Sequence of chain 1.C:
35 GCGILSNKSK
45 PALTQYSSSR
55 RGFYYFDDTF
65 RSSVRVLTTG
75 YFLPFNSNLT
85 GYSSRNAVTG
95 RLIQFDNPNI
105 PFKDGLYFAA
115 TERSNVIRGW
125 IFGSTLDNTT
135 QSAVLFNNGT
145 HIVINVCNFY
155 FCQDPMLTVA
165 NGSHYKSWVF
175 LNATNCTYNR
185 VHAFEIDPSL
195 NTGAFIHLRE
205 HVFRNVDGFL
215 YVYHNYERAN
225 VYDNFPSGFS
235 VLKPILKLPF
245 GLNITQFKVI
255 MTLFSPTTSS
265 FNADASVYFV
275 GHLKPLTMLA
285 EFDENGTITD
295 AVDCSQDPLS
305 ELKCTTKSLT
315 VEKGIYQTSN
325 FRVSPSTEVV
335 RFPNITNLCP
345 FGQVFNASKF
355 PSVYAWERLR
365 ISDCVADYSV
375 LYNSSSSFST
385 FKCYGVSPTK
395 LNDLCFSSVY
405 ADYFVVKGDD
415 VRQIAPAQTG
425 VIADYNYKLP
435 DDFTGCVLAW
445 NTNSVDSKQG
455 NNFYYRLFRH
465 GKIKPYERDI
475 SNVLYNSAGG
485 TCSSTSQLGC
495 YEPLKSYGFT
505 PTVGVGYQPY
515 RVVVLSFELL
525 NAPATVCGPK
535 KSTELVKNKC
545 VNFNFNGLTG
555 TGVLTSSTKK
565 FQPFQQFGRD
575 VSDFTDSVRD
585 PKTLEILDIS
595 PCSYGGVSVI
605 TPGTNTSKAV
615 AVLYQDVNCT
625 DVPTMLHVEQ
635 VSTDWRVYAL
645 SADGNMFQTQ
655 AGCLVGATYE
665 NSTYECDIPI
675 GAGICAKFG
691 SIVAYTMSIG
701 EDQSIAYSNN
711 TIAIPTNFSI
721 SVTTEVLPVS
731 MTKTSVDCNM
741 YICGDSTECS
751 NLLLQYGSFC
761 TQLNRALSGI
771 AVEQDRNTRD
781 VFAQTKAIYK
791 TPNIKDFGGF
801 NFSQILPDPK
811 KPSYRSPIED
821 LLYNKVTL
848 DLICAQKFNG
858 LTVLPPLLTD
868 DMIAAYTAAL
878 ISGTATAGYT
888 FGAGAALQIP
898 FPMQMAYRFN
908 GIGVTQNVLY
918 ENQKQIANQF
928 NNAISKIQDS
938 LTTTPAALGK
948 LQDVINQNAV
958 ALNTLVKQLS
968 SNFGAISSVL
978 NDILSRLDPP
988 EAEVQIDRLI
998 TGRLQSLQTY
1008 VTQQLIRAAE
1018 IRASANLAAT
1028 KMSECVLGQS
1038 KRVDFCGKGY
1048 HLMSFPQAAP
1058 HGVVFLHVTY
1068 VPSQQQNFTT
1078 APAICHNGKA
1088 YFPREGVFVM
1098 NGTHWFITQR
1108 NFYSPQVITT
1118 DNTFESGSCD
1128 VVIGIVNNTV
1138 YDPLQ

A small-molecule ligand and the protein it binds are described below.
Small molecule (SMILES): CC(=O)N[C@H]1[C@H](O[C@H]2[C@H](O)[C@@H](NC(C)=O)CO[C@@H]2CO)O[C@H](CO)[C@@H](O)[C@@H]1O

Binding-site contacts:
Ligand atom C8 contacts residue GLY143 of chain 1.C at 4.1 Å.
Ligand atom C5 contacts residue ASN142 of chain 1.C at 3.7 Å.
Ligand atom C3 contacts residue ASN142 of chain 1.C at 3.9 Å.
Ligand atom O5 contacts residue VAL147 of chain 1.C at 3.9 Å.
Ligand atom C2 contacts residue ASN142 of chain 1.C at 2.5 Å.
Ligand atom C7 contacts residue ASN142 of chain 1.C at 3.3 Å.
Ligand atom O5 contacts residue ASN142 of chain 1.C at 2.4 Å (h-bond).
Ligand atom N2 contacts residue ASN142 of chain 1.C at 3.0 Å (h-bond).
Ligand atom C8 contacts residue ASN142 of chain 1.C at 4.4 Å.
Ligand atom C4 contacts residue ASN142 of chain 1.C at 4.3 Å.
Ligand atom C8 contacts residue HIS168 of chain 1.C at 4.0 Å.
Ligand atom O7 contacts residue ASN142 of chain 1.C at 3.3 Å (h-bond).
Ligand atom C1 contacts residue ASN142 of chain 1.C at 1.5 Å.
Ligand atom C7 contacts residue GLY143 of chain 1.C at 4.5 Å.